This small molecule binds to this protein.
Small molecule (SMILES): Nc1ncnc2c1ncn2[C@@H]1O[C@H](COP(=O)=O)[C@@H](O[P](=O)(O)OC[C@H]2O[C@@H](n3ccc(=O)[nH]c3=O)[C@H](O)[C@@H]2O)[C@H]1O

Sequence of chain 25.F:
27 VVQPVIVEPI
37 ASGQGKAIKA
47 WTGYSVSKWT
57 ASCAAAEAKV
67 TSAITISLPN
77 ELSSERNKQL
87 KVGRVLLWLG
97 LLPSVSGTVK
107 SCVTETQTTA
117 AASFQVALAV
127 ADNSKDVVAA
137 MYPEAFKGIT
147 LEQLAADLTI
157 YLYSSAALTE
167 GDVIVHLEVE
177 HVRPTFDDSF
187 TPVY

Binding-site contacts:
Ligand atom C1' contacts residue TRP47 of chain 54.E at 4.3 Å (hydrophobic).
Ligand atom N7 contacts residue LYS143 of chain 54.E at 3.7 Å.
Ligand atom C1' contacts residue LYS143 of chain 54.E at 4.0 Å.
Ligand atom C2' contacts residue LYS143 of chain 54.E at 4.5 Å.
Ligand atom O4' contacts residue GLU140 of chain 54.E at 4.1 Å.
Ligand atom O4' contacts residue LYS143 of chain 54.E at 4.2 Å.
Ligand atom C8 contacts residue LYS143 of chain 54.E at 2.8 Å.
Ligand atom C8 contacts residue GLU140 of chain 54.E at 4.1 Å.
Ligand atom N1 contacts residue TRP47 of chain 54.E at 3.8 Å.
Ligand atom C2' contacts residue GLU140 of chain 54.E at 3.5 Å.
Ligand atom C1' contacts residue GLU140 of chain 54.E at 3.2 Å.
Ligand atom O4' contacts residue TRP47 of chain 54.E at 4.0 Å.
Ligand atom C2 contacts residue TRP47 of chain 54.E at 3.8 Å (hydrophobic).
Ligand atom O2' contacts residue GLU140 of chain 54.E at 3.0 Å (salt-bridge).
Ligand atom C5 contacts residue TRP47 of chain 54.E at 4.0 Å (hydrophobic).
Ligand atom C4 contacts residue TRP47 of chain 54.E at 3.9 Å (hydrophobic).
Ligand atom N3 contacts residue TRP47 of chain 54.E at 3.9 Å.
Ligand atom N9 contacts residue TRP47 of chain 54.E at 4.0 Å.
Ligand atom N6 contacts residue TRP47 of chain 54.E at 4.2 Å.
Ligand atom N9 contacts residue LYS143 of chain 54.E at 3.8 Å.
Ligand atom C6 contacts residue TRP47 of chain 54.E at 3.9 Å (hydrophobic).
Ligand atom OP1 contacts residue LYS45 of chain 25.F at 4.3 Å.
Ligand atom C8 contacts residue TRP47 of chain 54.E at 4.0 Å (hydrophobic).
Ligand atom N7 contacts residue TRP47 of chain 54.E at 4.0 Å.
Ligand atom N9 contacts residue GLU140 of chain 54.E at 4.1 Å.

Sequence of chain 54.E:
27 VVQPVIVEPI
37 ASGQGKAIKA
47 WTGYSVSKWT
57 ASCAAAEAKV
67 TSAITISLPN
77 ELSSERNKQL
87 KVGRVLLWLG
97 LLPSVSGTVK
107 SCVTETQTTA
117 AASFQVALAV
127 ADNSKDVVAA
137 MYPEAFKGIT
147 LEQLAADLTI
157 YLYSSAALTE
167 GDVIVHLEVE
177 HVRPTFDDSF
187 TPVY